Sequence of chain 2.A:
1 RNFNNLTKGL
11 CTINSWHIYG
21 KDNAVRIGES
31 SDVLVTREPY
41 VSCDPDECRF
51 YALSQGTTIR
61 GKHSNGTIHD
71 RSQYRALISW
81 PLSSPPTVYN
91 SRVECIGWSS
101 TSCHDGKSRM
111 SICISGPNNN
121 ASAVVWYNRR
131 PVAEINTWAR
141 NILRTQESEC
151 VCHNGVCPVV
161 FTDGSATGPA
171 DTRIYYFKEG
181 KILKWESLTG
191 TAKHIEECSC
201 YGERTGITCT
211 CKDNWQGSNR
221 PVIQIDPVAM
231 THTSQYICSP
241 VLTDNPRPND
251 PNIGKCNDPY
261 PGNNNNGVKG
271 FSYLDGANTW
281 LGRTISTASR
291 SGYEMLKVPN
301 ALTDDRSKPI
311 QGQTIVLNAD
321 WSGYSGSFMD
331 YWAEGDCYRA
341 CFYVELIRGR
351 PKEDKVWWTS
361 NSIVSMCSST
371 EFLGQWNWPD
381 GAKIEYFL

Binding-site contacts:
Ligand atom C8 contacts residue ASN2 of chain 2.A at 3.6 Å.
Ligand atom C7 contacts residue ASN2 of chain 2.A at 3.9 Å.
Ligand atom C7 contacts residue ASN5 of chain 2.A at 3.7 Å.
Ligand atom O3 contacts residue ASN2 of chain 2.A at 4.2 Å.
Ligand atom C4 contacts residue ASN154 of chain 2.A at 4.5 Å.
Ligand atom C6 contacts residue ASN154 of chain 2.A at 4.2 Å.
Ligand atom C3 contacts residue ASN5 of chain 2.A at 3.7 Å.
Ligand atom C2 contacts residue PHE3 of chain 2.A at 4.0 Å (hydrophobic).
Ligand atom O7 contacts residue ASN2 of chain 2.A at 4.5 Å.
Ligand atom O5 contacts residue ASN5 of chain 2.A at 2.4 Å (h-bond).
Ligand atom C2 contacts residue ASN5 of chain 2.A at 2.4 Å.
Ligand atom O5 contacts residue ASN154 of chain 2.A at 4.0 Å.
Ligand atom O7 contacts residue ASN5 of chain 2.A at 4.2 Å.
Ligand atom N2 contacts residue ASN5 of chain 2.A at 2.8 Å (h-bond).
Ligand atom N2 contacts residue PHE3 of chain 2.A at 2.9 Å (h-bond).
Ligand atom C4 contacts residue ASN5 of chain 2.A at 4.2 Å.
Ligand atom N2 contacts residue ASN2 of chain 2.A at 4.1 Å.
Ligand atom C5 contacts residue ASN154 of chain 2.A at 3.6 Å.
Ligand atom C1 contacts residue ASN5 of chain 2.A at 1.4 Å.
Ligand atom C5 contacts residue ASN5 of chain 2.A at 3.7 Å.
Ligand atom C1 contacts residue PHE3 of chain 2.A at 4.2 Å (hydrophobic).
Ligand atom C8 contacts residue PHE3 of chain 2.A at 3.3 Å (hydrophobic).
Ligand atom C7 contacts residue PHE3 of chain 2.A at 3.5 Å (hydrophobic).
Ligand atom C1 contacts residue ASN154 of chain 2.A at 4.0 Å.

This small molecule binds to this protein.
Small molecule (SMILES): CC(=O)N[C@@H]1[C@@H](O)[C@H](O)[C@@H](CO)O[C@H]1O